Sequence of chain 1.C:
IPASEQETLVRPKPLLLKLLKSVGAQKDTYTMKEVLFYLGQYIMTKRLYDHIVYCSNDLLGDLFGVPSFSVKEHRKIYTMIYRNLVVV

This small molecule binds to this protein.
Small molecule (SMILES): CC[C@@H](CO)N1C(=O)[C@H](CC(=O)O)O[C@@H](c2cccc(Cl)c2)[C@H]1c1ccc(Cl)cc1

Binding-site contacts:
Ligand atom C11 contacts residue LEU38 of chain 1.C at 3.4 Å (hydrophobic).
Ligand atom CL2 contacts residue ILE83 of chain 1.C at 3.5 Å.
Ligand atom C14 contacts residue ILE83 of chain 1.C at 4.2 Å (hydrophobic).
Ligand atom C20 contacts residue HIS80 of chain 1.C at 3.6 Å.
Ligand atom O1 contacts residue HIS80 of chain 1.C at 3.6 Å (h-bond).
Ligand atom C4 contacts residue MET46 of chain 1.C at 4.0 Å (hydrophobic).
Ligand atom C10 contacts residue HIS80 of chain 1.C at 4.1 Å.
Ligand atom C13 contacts residue ILE83 of chain 1.C at 4.3 Å (hydrophobic).
Ligand atom C22 contacts residue HIS80 of chain 1.C at 3.6 Å.
Ligand atom C11 contacts residue GLY42 of chain 1.C at 4.0 Å.
Ligand atom C4 contacts residue VAL77 of chain 1.C at 4.3 Å (hydrophobic).
Ligand atom CL2 contacts residue TYR84 of chain 1.C at 3.9 Å.
Ligand atom O5 contacts residue HIS80 of chain 1.C at 3.4 Å (h-bond).
Ligand atom C12 contacts residue LEU38 of chain 1.C at 3.5 Å (hydrophobic).
Ligand atom C3 contacts residue GLY42 of chain 1.C at 4.3 Å.
Ligand atom O1 contacts residue VAL77 of chain 1.C at 3.7 Å.
Ligand atom C13 contacts residue LEU38 of chain 1.C at 4.3 Å (hydrophobic).
Ligand atom CL1 contacts residue ILE83 of chain 1.C at 3.8 Å.
Ligand atom C13 contacts residue ILE45 of chain 1.C at 4.0 Å (hydrophobic).
Ligand atom C19 contacts residue LEU38 of chain 1.C at 3.7 Å (hydrophobic).
Ligand atom CL1 contacts residue PHE70 of chain 1.C at 3.9 Å.
Ligand atom CL1 contacts residue LEU41 of chain 1.C at 3.9 Å.
Ligand atom C19 contacts residue HIS80 of chain 1.C at 3.9 Å.
Ligand atom C7 contacts residue VAL77 of chain 1.C at 4.1 Å (hydrophobic).
Ligand atom O5 contacts residue VAL77 of chain 1.C at 3.7 Å.
Ligand atom O5 contacts residue LYS78 of chain 1.C at 4.3 Å.
Ligand atom C12 contacts residue LEU41 of chain 1.C at 4.1 Å (hydrophobic).
Ligand atom C18 contacts residue TYR84 of chain 1.C at 3.8 Å (hydrophobic).
Ligand atom CL2 contacts residue HIS80 of chain 1.C at 3.6 Å.
Ligand atom C18 contacts residue LEU38 of chain 1.C at 3.6 Å (hydrophobic).
Ligand atom CL1 contacts residue ILE45 of chain 1.C at 3.9 Å.
Ligand atom O4 contacts residue HIS80 of chain 1.C at 3.3 Å.
Ligand atom C1 contacts residue GLY42 of chain 1.C at 4.2 Å.
Ligand atom C3 contacts residue MET46 of chain 1.C at 3.8 Å (hydrophobic).
Ligand atom C17 contacts residue LEU38 of chain 1.C at 4.1 Å (hydrophobic).
Ligand atom C12 contacts residue GLY42 of chain 1.C at 3.9 Å.
Ligand atom CL2 contacts residue LEU38 of chain 1.C at 3.9 Å.
Ligand atom C14 contacts residue ILE45 of chain 1.C at 4.2 Å (hydrophobic).
Ligand atom C4 contacts residue ILE45 of chain 1.C at 3.9 Å (hydrophobic).
Ligand atom C18 contacts residue HIS80 of chain 1.C at 4.2 Å.